Binding-site contacts:
Ligand atom N5 contacts residue ASP51 of chain 1.Q at 2.8 Å (salt-bridge).
Ligand atom O1B contacts residue ASP114 of chain 1.Q at 4.5 Å.
Ligand atom C3 contacts residue ASP114 of chain 1.Q at 3.9 Å.
Ligand atom C1 contacts residue SER266 of chain 1.Q at 3.5 Å.
Ligand atom N5 contacts residue LYS264 of chain 1.Q at 3.6 Å (salt-bridge).
Ligand atom C4 contacts residue ASP51 of chain 1.Q at 3.8 Å.
Ligand atom C1 contacts residue LYS268 of chain 1.Q at 3.8 Å.
Ligand atom C11 contacts residue TRP45 of chain 1.Q at 3.9 Å (hydrophobic).
Ligand atom O1B contacts residue SER266 of chain 1.Q at 2.6 Å (h-bond).
Ligand atom C5 contacts residue LYS264 of chain 1.Q at 4.2 Å.
Ligand atom O4 contacts residue LYS264 of chain 1.Q at 2.8 Å (salt-bridge).
Ligand atom C11 contacts residue ASP51 of chain 1.Q at 3.9 Å.
Ligand atom C8 contacts residue LYS268 of chain 1.Q at 4.1 Å.
Ligand atom C10 contacts residue LYS264 of chain 1.Q at 4.0 Å.
Ligand atom O1A contacts residue LYS268 of chain 1.Q at 3.2 Å (salt-bridge).
Ligand atom C4 contacts residue SER266 of chain 1.Q at 4.3 Å.
Ligand atom C9 contacts residue LYS268 of chain 1.Q at 4.3 Å.
Ligand atom C10 contacts residue TRP45 of chain 1.Q at 3.6 Å (hydrophobic).
Ligand atom O1B contacts residue LYS268 of chain 1.Q at 3.9 Å.
Ligand atom O4 contacts residue TRP45 of chain 1.Q at 3.5 Å.
Ligand atom C6 contacts residue SER266 of chain 1.Q at 4.4 Å.
Ligand atom O1A contacts residue SER266 of chain 1.Q at 3.7 Å.
Ligand atom O9 contacts residue LYS268 of chain 1.Q at 3.3 Å (salt-bridge).
Ligand atom O10 contacts residue TRP45 of chain 1.Q at 3.1 Å (h-bond).
Ligand atom O4 contacts residue ASP51 of chain 1.Q at 4.5 Å.
Ligand atom C6 contacts residue ASP51 of chain 1.Q at 3.7 Å.
Ligand atom C11 contacts residue TYR50 of chain 1.Q at 3.8 Å (hydrophobic).
Ligand atom C10 contacts residue ASP51 of chain 1.Q at 3.8 Å.
Ligand atom C11 contacts residue LYS264 of chain 1.Q at 4.1 Å.
Ligand atom C7 contacts residue ASP51 of chain 1.Q at 4.4 Å.
Ligand atom C5 contacts residue ASP51 of chain 1.Q at 3.5 Å.
Ligand atom C4 contacts residue LYS264 of chain 1.Q at 3.5 Å.

This small molecule binds to this protein.
Small molecule (SMILES): CC(=O)N[C@H]1[C@H]([C@H](O)[C@H](O)CO)O[C@@](O[C@@H]2[C@@H](O)[C@H](O)O[C@H](CO)[C@@H]2O)(C(=O)O)C[C@@H]1O

Sequence of chain 1.Q:
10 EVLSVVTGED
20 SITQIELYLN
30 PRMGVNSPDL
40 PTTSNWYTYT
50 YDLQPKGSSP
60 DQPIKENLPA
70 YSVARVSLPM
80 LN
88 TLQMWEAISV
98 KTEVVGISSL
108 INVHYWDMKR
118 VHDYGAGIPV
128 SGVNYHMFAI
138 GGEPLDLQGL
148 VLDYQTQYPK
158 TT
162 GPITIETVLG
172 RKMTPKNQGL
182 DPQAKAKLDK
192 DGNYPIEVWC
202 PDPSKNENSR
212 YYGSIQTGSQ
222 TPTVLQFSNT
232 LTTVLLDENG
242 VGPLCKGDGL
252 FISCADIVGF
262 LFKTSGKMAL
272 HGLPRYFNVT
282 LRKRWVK